Binding-site contacts:
Ligand atom C8 contacts residue ASN305 of chain 1.B at 4.0 Å.
Ligand atom N2 contacts residue ASN168 of chain 1.A at 4.1 Å.
Ligand atom C8 contacts residue ASN168 of chain 1.A at 4.2 Å.
Ligand atom O7 contacts residue GLU147 of chain 1.A at 4.3 Å.
Ligand atom C7 contacts residue ASN168 of chain 1.A at 4.4 Å.
Ligand atom C5 contacts residue LYS207 of chain 1.A at 4.0 Å.
Ligand atom O5 contacts residue ILE149 of chain 1.A at 4.3 Å.
Ligand atom O5 contacts residue GLU148 of chain 1.A at 4.2 Å.
Ligand atom C1 contacts residue ASN168 of chain 1.A at 3.1 Å.
Ligand atom O5 contacts residue ASN168 of chain 1.A at 3.4 Å (h-bond).
Ligand atom C6 contacts residue LYS207 of chain 1.A at 4.5 Å.
Ligand atom C8 contacts residue GLU147 of chain 1.A at 3.3 Å.
Ligand atom C2 contacts residue ASN168 of chain 1.A at 3.6 Å.
Ligand atom O6 contacts residue ILE149 of chain 1.A at 3.3 Å (h-bond).
Ligand atom O6 contacts residue GLU211 of chain 1.A at 3.9 Å.
Ligand atom O6 contacts residue GLU148 of chain 1.A at 3.4 Å.
Ligand atom C7 contacts residue GLU147 of chain 1.A at 4.0 Å.
Ligand atom O4 contacts residue LYS207 of chain 1.A at 4.4 Å.

Sequence of chain 1.B:
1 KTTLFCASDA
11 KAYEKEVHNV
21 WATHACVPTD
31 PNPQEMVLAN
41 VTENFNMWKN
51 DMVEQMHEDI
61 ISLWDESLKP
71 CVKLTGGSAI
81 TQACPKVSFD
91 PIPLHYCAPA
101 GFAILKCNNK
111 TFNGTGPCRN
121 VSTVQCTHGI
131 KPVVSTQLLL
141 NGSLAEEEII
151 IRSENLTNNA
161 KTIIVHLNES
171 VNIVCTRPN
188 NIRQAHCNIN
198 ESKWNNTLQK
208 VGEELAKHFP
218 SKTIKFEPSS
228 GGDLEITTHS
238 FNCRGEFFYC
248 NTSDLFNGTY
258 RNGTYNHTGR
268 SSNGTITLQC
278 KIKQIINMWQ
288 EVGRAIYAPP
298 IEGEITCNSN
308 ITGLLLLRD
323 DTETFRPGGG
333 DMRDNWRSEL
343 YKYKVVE

Sequence of chain 1.A:
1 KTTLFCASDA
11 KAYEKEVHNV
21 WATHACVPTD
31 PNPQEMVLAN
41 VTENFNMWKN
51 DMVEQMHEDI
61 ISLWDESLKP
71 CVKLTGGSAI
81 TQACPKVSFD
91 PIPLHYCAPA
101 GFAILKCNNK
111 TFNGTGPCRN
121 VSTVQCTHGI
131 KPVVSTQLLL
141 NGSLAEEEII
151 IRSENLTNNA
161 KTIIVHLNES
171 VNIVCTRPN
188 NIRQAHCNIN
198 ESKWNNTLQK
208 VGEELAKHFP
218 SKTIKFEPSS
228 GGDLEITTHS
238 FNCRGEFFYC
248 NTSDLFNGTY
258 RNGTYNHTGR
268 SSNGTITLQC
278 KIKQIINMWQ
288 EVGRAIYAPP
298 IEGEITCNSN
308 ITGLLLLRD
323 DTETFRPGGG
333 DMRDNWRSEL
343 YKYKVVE

The small molecule below binds the protein below.
Small molecule (SMILES): CC(=O)N[C@@H]1[C@@H](O)[C@H](O)[C@@H](CO)O[C@H]1O